Binding-site contacts:
Ligand atom O6 contacts residue GLY37 of chain 3.A at 3.1 Å (h-bond).
Ligand atom C2 contacts residue HIS31 of chain 3.A at 4.5 Å.
Ligand atom C6 contacts residue ASN33 of chain 3.A at 3.6 Å.
Ligand atom C1 contacts residue ASN33 of chain 3.A at 4.0 Å.
Ligand atom O7 contacts residue SER35 of chain 3.A at 3.7 Å.
Ligand atom C2 contacts residue SER35 of chain 3.A at 3.3 Å.
Ligand atom C7 contacts residue SER35 of chain 3.A at 4.4 Å.
Ligand atom O4 contacts residue HIS31 of chain 3.A at 3.5 Å (h-bond).
Ligand atom C6 contacts residue SER35 of chain 3.A at 3.5 Å.
Ligand atom O6 contacts residue ALA36 of chain 3.A at 3.5 Å.
Ligand atom O3 contacts residue HIS31 of chain 3.A at 4.1 Å.
Ligand atom C5 contacts residue HIS31 of chain 3.A at 4.1 Å.
Ligand atom C5 contacts residue ASN33 of chain 3.A at 3.4 Å.
Ligand atom C4 contacts residue ASN33 of chain 3.A at 4.2 Å.
Ligand atom C4 contacts residue HIS31 of chain 3.A at 3.9 Å.
Ligand atom C3 contacts residue ASN33 of chain 3.A at 4.1 Å.
Ligand atom N2 contacts residue SER35 of chain 3.A at 4.3 Å.
Ligand atom C3 contacts residue HIS31 of chain 3.A at 3.5 Å.
Ligand atom C2 contacts residue ASN33 of chain 3.A at 4.4 Å.
Ligand atom C5 contacts residue SER35 of chain 3.A at 3.9 Å.
Ligand atom C6 contacts residue GLY37 of chain 3.A at 4.1 Å.
Ligand atom O5 contacts residue ASN33 of chain 3.A at 3.4 Å (h-bond).
Ligand atom O5 contacts residue SER35 of chain 3.A at 3.0 Å (h-bond).
Ligand atom O3 contacts residue ASN33 of chain 3.A at 3.2 Å (h-bond).
Ligand atom O6 contacts residue SER35 of chain 3.A at 2.5 Å (h-bond).
Ligand atom C4 contacts residue SER35 of chain 3.A at 3.8 Å.
Ligand atom C3 contacts residue SER35 of chain 3.A at 4.1 Å.
Ligand atom C1 contacts residue SER35 of chain 3.A at 3.4 Å.

Sequence of chain 3.A:
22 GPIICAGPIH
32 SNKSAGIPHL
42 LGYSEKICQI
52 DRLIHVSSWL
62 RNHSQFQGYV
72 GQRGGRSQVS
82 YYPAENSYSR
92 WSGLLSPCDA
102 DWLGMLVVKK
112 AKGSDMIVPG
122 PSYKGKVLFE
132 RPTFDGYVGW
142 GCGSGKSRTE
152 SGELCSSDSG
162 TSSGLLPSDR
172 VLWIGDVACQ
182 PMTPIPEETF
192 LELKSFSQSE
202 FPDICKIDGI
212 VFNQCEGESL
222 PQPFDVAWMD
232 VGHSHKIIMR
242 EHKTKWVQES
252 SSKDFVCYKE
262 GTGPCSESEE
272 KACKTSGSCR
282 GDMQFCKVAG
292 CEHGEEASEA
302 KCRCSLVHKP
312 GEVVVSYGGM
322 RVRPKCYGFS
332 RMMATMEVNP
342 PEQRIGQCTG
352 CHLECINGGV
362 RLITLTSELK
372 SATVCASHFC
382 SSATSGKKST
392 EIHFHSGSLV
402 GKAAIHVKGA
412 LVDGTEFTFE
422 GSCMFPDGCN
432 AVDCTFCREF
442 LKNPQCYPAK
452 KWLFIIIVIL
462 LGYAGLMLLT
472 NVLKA

This protein binds this small molecule.
Small molecule (SMILES): CC(=O)N[C@H]1[C@H](O[C@H]2[C@H](O)[C@@H](NC(C)=O)CO[C@@H]2CO)O[C@H](CO)[C@@H](O)[C@@H]1O